A small-molecule ligand and the protein it binds are described below.
Small molecule (SMILES): CC(=O)N[C@@H]1[C@@H](O)[C@H](O)[C@@H](CO)O[C@H]1O

Sequence of chain 1.B:
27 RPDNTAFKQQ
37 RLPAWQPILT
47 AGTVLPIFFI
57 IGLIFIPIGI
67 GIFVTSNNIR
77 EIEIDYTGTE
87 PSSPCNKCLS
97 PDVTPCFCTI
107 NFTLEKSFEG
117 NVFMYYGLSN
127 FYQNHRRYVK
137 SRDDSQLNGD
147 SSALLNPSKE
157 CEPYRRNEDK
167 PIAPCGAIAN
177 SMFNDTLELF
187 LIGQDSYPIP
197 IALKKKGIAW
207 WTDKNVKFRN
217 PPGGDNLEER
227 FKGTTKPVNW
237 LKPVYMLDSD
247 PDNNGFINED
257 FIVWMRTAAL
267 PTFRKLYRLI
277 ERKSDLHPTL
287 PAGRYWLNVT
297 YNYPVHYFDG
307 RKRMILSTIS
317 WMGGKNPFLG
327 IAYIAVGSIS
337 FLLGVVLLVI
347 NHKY

Binding-site contacts:
Ligand atom C2 contacts residue ASN107 of chain 1.B at 4.1 Å.
Ligand atom O5 contacts residue ASN107 of chain 1.B at 2.3 Å (h-bond).
Ligand atom C5 contacts residue ARG290 of chain 1.B at 4.0 Å.
Ligand atom O5 contacts residue TRP292 of chain 1.B at 3.5 Å.
Ligand atom C6 contacts residue ASN107 of chain 1.B at 3.6 Å.
Ligand atom O3 contacts residue ARG290 of chain 1.B at 3.5 Å (salt-bridge).
Ligand atom C4 contacts residue ASN107 of chain 1.B at 4.1 Å.
Ligand atom C4 contacts residue ARG290 of chain 1.B at 3.9 Å.
Ligand atom O3 contacts residue ASN107 of chain 1.B at 3.2 Å (h-bond).
Ligand atom C1 contacts residue TRP292 of chain 1.B at 3.9 Å (hydrophobic).
Ligand atom C3 contacts residue ASN107 of chain 1.B at 4.0 Å.
Ligand atom C3 contacts residue ARG290 of chain 1.B at 4.3 Å.
Ligand atom C6 contacts residue ARG290 of chain 1.B at 3.5 Å.
Ligand atom C1 contacts residue ASN107 of chain 1.B at 3.1 Å.
Ligand atom C6 contacts residue TRP292 of chain 1.B at 4.1 Å (hydrophobic).
Ligand atom C5 contacts residue TRP292 of chain 1.B at 4.2 Å (hydrophobic).
Ligand atom C5 contacts residue ASN107 of chain 1.B at 3.5 Å.
Ligand atom O5 contacts residue ARG290 of chain 1.B at 3.9 Å.